Sequence of chain 1.A:
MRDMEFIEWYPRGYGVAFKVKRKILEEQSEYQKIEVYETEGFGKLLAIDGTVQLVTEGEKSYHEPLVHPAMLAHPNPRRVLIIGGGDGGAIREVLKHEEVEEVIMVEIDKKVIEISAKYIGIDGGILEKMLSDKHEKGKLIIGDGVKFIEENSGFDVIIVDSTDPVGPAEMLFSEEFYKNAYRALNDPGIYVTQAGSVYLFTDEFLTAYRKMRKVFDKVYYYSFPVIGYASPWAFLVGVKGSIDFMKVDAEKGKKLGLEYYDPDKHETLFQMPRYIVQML

A protein and the small-molecule ligand that binds it are described below.
Small molecule (SMILES): [H]/N=C(/N)NCCCCNCCCN

Binding-site contacts:
Ligand atom CB contacts residue THR163 of chain 1.A at 3.5 Å.
Ligand atom CD contacts residue VAL52 of chain 1.A at 3.3 Å (hydrophobic).
Ligand atom N contacts residue TYR62 of chain 1.A at 3.8 Å.
Ligand atom CZ contacts residue VAL52 of chain 1.A at 3.7 Å (hydrophobic).
Ligand atom N contacts residue ASP161 of chain 1.A at 3.3 Å (salt-bridge).
Ligand atom NH2 contacts residue GLU8 of chain 1.A at 2.9 Å (salt-bridge).
Ligand atom C9 contacts residue HIS63 of chain 1.A at 3.8 Å.
Ligand atom N10 contacts residue ASP87 of chain 1.A at 2.7 Å (salt-bridge).
Ligand atom CZ contacts residue TRP233 of chain 1.A at 3.6 Å (hydrophobic).
Ligand atom N contacts residue SER162 of chain 1.A at 2.7 Å (h-bond).
Ligand atom NH2 contacts residue ASP164 of chain 1.A at 2.8 Å (salt-bridge).
Ligand atom NH1 contacts residue THR51 of chain 1.A at 3.8 Å.
Ligand atom NH2 contacts residue PHE201 of chain 1.A at 3.8 Å.
Ligand atom N10 contacts residue HIS63 of chain 1.A at 2.9 Å (h-bond).
Ligand atom C7 contacts residue ASP161 of chain 1.A at 3.0 Å.
Ligand atom C9 contacts residue GLN53 of chain 1.A at 3.3 Å.
Ligand atom CA contacts residue SER162 of chain 1.A at 3.3 Å.
Ligand atom C8 contacts residue TYR229 of chain 1.A at 3.0 Å (hydrophobic).
Ligand atom CZ contacts residue ASP164 of chain 1.A at 3.5 Å.
Ligand atom CB contacts residue SER162 of chain 1.A at 3.2 Å.
Ligand atom NH2 contacts residue TYR10 of chain 1.A at 3.8 Å.
Ligand atom NH1 contacts residue TYR10 of chain 1.A at 3.6 Å.
Ligand atom C7 contacts residue SER162 of chain 1.A at 3.7 Å.
Ligand atom NH1 contacts residue GLU8 of chain 1.A at 3.3 Å (salt-bridge).
Ligand atom C9 contacts residue ASP87 of chain 1.A at 2.8 Å.
Ligand atom C7 contacts residue GLN53 of chain 1.A at 3.5 Å.
Ligand atom N10 contacts residue ASP161 of chain 1.A at 2.6 Å (salt-bridge).
Ligand atom NE contacts residue ASP164 of chain 1.A at 3.2 Å (salt-bridge).
Ligand atom CZ contacts residue GLU8 of chain 1.A at 3.6 Å.
Ligand atom NH2 contacts residue TRP233 of chain 1.A at 3.7 Å.
Ligand atom NH2 contacts residue THR51 of chain 1.A at 3.8 Å.
Ligand atom CG contacts residue TYR229 of chain 1.A at 3.8 Å (hydrophobic).
Ligand atom CA contacts residue GLN53 of chain 1.A at 3.0 Å.
Ligand atom C8 contacts residue ASP161 of chain 1.A at 3.6 Å.
Ligand atom NH1 contacts residue VAL52 of chain 1.A at 2.8 Å (h-bond).
Ligand atom CZ contacts residue THR51 of chain 1.A at 3.8 Å.
Ligand atom N10 contacts residue TYR62 of chain 1.A at 3.5 Å.
Ligand atom C8 contacts residue GLN53 of chain 1.A at 3.2 Å.
Ligand atom NE contacts residue TRP233 of chain 1.A at 3.5 Å.
Ligand atom CD contacts residue TYR229 of chain 1.A at 3.5 Å (hydrophobic).